Sequence of chain 50.N:
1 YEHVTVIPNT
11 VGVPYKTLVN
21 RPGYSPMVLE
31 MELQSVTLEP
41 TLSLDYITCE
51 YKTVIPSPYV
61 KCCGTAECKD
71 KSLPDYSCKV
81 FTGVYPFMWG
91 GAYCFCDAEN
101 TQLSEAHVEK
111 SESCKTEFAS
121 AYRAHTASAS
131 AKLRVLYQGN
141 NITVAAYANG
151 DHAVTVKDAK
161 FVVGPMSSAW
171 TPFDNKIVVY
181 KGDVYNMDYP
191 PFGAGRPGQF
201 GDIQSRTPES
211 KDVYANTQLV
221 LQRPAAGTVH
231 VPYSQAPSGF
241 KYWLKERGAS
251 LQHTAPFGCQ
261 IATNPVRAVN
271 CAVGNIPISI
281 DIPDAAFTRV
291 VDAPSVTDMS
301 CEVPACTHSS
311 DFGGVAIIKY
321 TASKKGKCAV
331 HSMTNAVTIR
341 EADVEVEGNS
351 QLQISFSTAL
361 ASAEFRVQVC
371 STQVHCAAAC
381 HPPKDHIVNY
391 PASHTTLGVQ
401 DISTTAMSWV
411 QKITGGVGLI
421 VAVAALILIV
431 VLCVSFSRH

Binding-site contacts:
Ligand atom O7 contacts residue ASN259 of chain 50.O at 3.2 Å (h-bond).
Ligand atom C8 contacts residue ASN259 of chain 50.O at 4.2 Å.
Ligand atom C7 contacts residue ASN259 of chain 50.O at 3.2 Å.
Ligand atom C4 contacts residue ASN259 of chain 50.O at 4.2 Å.
Ligand atom N2 contacts residue ASN259 of chain 50.O at 2.8 Å (h-bond).
Ligand atom C4 contacts residue LYS181 of chain 50.N at 3.6 Å.
Ligand atom C8 contacts residue LEU257 of chain 50.O at 4.1 Å (hydrophobic).
Ligand atom C3 contacts residue LYS115 of chain 50.N at 4.3 Å.
Ligand atom C5 contacts residue ASN259 of chain 50.O at 3.6 Å.
Ligand atom O4 contacts residue PHE118 of chain 50.N at 4.1 Å.
Ligand atom O5 contacts residue ASN259 of chain 50.O at 2.3 Å (h-bond).
Ligand atom C8 contacts residue ALA258 of chain 50.O at 3.7 Å (hydrophobic).
Ligand atom C3 contacts residue ASN259 of chain 50.O at 3.7 Å.
Ligand atom N2 contacts residue THR116 of chain 50.N at 4.1 Å.
Ligand atom C1 contacts residue ASN259 of chain 50.O at 1.4 Å.
Ligand atom O4 contacts residue LYS181 of chain 50.N at 2.7 Å (salt-bridge).
Ligand atom C2 contacts residue ASN259 of chain 50.O at 2.4 Å.
Ligand atom O6 contacts residue LYS181 of chain 50.N at 3.4 Å (salt-bridge).
Ligand atom C5 contacts residue LYS181 of chain 50.N at 3.4 Å.
Ligand atom C8 contacts residue THR116 of chain 50.N at 4.3 Å.
Ligand atom C6 contacts residue LYS181 of chain 50.N at 3.4 Å.
Ligand atom O3 contacts residue LYS115 of chain 50.N at 3.6 Å (salt-bridge).

The small molecule below binds the protein below.
Small molecule (SMILES): CC(=O)N[C@@H]1[C@@H](O)[C@H](O)[C@@H](CO)O[C@H]1O

Sequence of chain 50.O:
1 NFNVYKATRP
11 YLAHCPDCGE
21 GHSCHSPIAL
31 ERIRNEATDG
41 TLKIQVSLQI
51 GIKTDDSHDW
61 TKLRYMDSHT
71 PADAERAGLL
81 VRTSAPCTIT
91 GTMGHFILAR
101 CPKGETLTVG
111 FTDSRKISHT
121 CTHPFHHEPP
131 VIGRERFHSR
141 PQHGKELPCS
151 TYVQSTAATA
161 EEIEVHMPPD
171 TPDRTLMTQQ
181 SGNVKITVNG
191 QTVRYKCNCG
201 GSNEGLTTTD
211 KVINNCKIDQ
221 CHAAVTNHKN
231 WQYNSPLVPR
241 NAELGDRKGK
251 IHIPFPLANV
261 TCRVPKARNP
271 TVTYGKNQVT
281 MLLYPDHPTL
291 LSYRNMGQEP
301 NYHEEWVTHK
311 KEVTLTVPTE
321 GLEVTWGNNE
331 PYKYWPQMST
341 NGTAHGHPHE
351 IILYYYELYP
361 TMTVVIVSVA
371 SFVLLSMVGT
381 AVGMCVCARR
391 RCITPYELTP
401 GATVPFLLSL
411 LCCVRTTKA